Sequence of chain 1.H:
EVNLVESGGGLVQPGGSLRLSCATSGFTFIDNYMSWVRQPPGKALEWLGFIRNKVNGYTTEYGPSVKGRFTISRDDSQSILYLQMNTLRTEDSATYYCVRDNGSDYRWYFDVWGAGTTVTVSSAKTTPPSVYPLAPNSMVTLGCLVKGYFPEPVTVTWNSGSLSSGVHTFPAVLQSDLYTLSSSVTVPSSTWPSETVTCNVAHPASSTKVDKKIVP

This protein binds this small molecule.
Small molecule (SMILES): CC[C@H](C)[C@H](NC(=O)[C@H](CCC(N)=O)NC(=O)[C@H](CCC(=O)O)NC(=O)[C@H](CO)NC(=O)[C@H](CO)NC(=O)[C@@H](NC(=O)[C@@H]1CCCN1)[C@@H](C)O)C(=O)O

Binding-site contacts:
Ligand atom CB contacts residue TYR38 of chain 1.G at 3.6 Å (hydrophobic).
Ligand atom NE2 contacts residue TYR106 of chain 1.H at 2.9 Å (h-bond).
Ligand atom CA contacts residue ASN99 of chain 1.G at 3.5 Å.
Ligand atom CD contacts residue TYR106 of chain 1.H at 3.3 Å (hydrophobic).
Ligand atom OE2 contacts residue TYR33 of chain 1.H at 2.6 Å (h-bond).
Ligand atom O contacts residue TYR106 of chain 1.H at 3.2 Å.
Ligand atom O contacts residue TRP108 of chain 1.H at 3.2 Å (h-bond).
Ligand atom CG2 contacts residue ASN53 of chain 1.H at 2.9 Å.
Ligand atom OG contacts residue ASN31 of chain 1.G at 2.6 Å (h-bond).
Ligand atom CD contacts residue ARG52 of chain 1.H at 3.3 Å.
Ligand atom CB contacts residue TYR33 of chain 1.H at 3.6 Å (hydrophobic).
Ligand atom CG2 contacts residue ASN99 of chain 1.G at 3.4 Å.
Ligand atom CB contacts residue SER97 of chain 1.G at 3.4 Å.
Ligand atom C contacts residue TYR106 of chain 1.H at 3.8 Å (hydrophobic).
Ligand atom OG1 contacts residue TYR98 of chain 1.G at 3.7 Å.
Ligand atom N contacts residue TYR98 of chain 1.G at 3.0 Å (h-bond).
Ligand atom OG1 contacts residue ARG101 of chain 1.G at 3.6 Å (salt-bridge).
Ligand atom CG2 contacts residue LEU100 of chain 1.G at 3.8 Å (hydrophobic).
Ligand atom CG contacts residue TYR106 of chain 1.H at 3.0 Å (hydrophobic).
Ligand atom CA contacts residue TRP108 of chain 1.H at 3.6 Å (hydrophobic).
Ligand atom CB contacts residue TYR98 of chain 1.G at 3.4 Å (hydrophobic).
Ligand atom N contacts residue TYR98 of chain 1.G at 3.6 Å (h-bond).
Ligand atom O contacts residue TYR38 of chain 1.G at 3.8 Å.
Ligand atom CB contacts residue TYR98 of chain 1.G at 3.2 Å (hydrophobic).
Ligand atom CG2 contacts residue ASN56 of chain 1.H at 2.9 Å.
Ligand atom N contacts residue ASN99 of chain 1.G at 3.0 Å (h-bond).
Ligand atom OE2 contacts residue ARG52 of chain 1.H at 2.8 Å (salt-bridge).
Ligand atom C contacts residue TRP108 of chain 1.H at 3.6 Å (hydrophobic).
Ligand atom CA contacts residue TYR98 of chain 1.G at 3.7 Å (hydrophobic).
Ligand atom CD1 contacts residue VAL55 of chain 1.H at 3.4 Å (hydrophobic).
Ligand atom O contacts residue TRP108 of chain 1.H at 3.5 Å.
Ligand atom C contacts residue ASN99 of chain 1.G at 3.7 Å.
Ligand atom CD contacts residue TYR33 of chain 1.H at 3.7 Å (hydrophobic).
Ligand atom OG contacts residue TYR98 of chain 1.G at 2.5 Å (h-bond).
Ligand atom OE1 contacts residue ARG52 of chain 1.H at 2.9 Å (salt-bridge).
Ligand atom OG1 contacts residue ASN99 of chain 1.G at 3.3 Å.
Ligand atom O contacts residue LYS33 of chain 1.G at 3.1 Å (salt-bridge).
Ligand atom O contacts residue ASN56 of chain 1.H at 2.9 Å (h-bond).
Ligand atom O contacts residue TYR106 of chain 1.H at 3.5 Å.
Ligand atom OG1 contacts residue LEU100 of chain 1.G at 2.8 Å (h-bond).

Sequence of chain 1.G:
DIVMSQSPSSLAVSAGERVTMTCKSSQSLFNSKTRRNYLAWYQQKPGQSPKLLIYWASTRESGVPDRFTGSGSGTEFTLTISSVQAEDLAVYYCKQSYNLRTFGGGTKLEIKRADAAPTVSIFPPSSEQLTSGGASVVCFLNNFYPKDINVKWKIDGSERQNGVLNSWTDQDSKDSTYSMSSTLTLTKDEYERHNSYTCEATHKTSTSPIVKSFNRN